Binding-site contacts:
Ligand atom C5 contacts residue ASN298 of chain 1.C at 4.2 Å.
Ligand atom C3 contacts residue ASN285 of chain 1.C at 3.9 Å.
Ligand atom C7 contacts residue ASN285 of chain 1.C at 3.3 Å.
Ligand atom O7 contacts residue ASN285 of chain 1.C at 3.0 Å (h-bond).
Ligand atom C4 contacts residue ASN285 of chain 1.C at 4.3 Å.
Ligand atom C1 contacts residue VAL297 of chain 1.C at 4.0 Å (hydrophobic).
Ligand atom C1 contacts residue ASN285 of chain 1.C at 1.4 Å.
Ligand atom C8 contacts residue LYS299 of chain 1.C at 3.9 Å.
Ligand atom N2 contacts residue VAL297 of chain 1.C at 3.7 Å.
Ligand atom C8 contacts residue VAL297 of chain 1.C at 4.2 Å (hydrophobic).
Ligand atom N2 contacts residue ASN285 of chain 1.C at 3.1 Å (h-bond).
Ligand atom C2 contacts residue ASN285 of chain 1.C at 2.5 Å.
Ligand atom C8 contacts residue SER45 of chain 1.C at 3.7 Å.
Ligand atom O5 contacts residue ASN285 of chain 1.C at 2.3 Å (h-bond).
Ligand atom C5 contacts residue ASN285 of chain 1.C at 3.6 Å.
Ligand atom C2 contacts residue VAL297 of chain 1.C at 4.2 Å (hydrophobic).
Ligand atom C7 contacts residue VAL297 of chain 1.C at 4.3 Å (hydrophobic).

Sequence of chain 1.C:
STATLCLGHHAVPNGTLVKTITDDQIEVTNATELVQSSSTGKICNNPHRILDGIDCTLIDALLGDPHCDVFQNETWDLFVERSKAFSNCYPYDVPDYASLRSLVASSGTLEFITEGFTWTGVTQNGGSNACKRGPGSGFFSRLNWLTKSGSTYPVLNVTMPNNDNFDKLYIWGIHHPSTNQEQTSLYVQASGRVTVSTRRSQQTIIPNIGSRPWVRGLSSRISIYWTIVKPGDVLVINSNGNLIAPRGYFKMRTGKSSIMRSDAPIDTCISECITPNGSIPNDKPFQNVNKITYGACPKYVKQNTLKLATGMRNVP

The small molecule below binds the protein below.
Small molecule (SMILES): CC(=O)N[C@H]1[C@H](O[C@H]2[C@H](O)[C@@H](NC(C)=O)CO[C@@H]2CO)O[C@H](CO)[C@@H](O)[C@@H]1O